Binding-site contacts:
Ligand atom O3 contacts residue ASN389 of chain 1.D at 3.8 Å.
Ligand atom C2 contacts residue ASN389 of chain 1.D at 2.4 Å.
Ligand atom O7 contacts residue THR391 of chain 1.D at 4.4 Å.
Ligand atom C3 contacts residue ASN389 of chain 1.D at 3.6 Å.
Ligand atom C4 contacts residue ASN389 of chain 1.D at 4.2 Å.
Ligand atom N2 contacts residue ASN92 of chain 1.D at 3.5 Å (h-bond).
Ligand atom C1 contacts residue ASN389 of chain 1.D at 1.4 Å.
Ligand atom C7 contacts residue ASN389 of chain 1.D at 3.5 Å.
Ligand atom C5 contacts residue ASN389 of chain 1.D at 3.7 Å.
Ligand atom N2 contacts residue ASN389 of chain 1.D at 3.4 Å (h-bond).
Ligand atom C1 contacts residue MET94 of chain 1.D at 3.5 Å (hydrophobic).
Ligand atom O5 contacts residue MET94 of chain 1.D at 2.7 Å.
Ligand atom C3 contacts residue MET94 of chain 1.D at 3.7 Å (hydrophobic).
Ligand atom C1 contacts residue ASN92 of chain 1.D at 4.0 Å.
Ligand atom C8 contacts residue ASN92 of chain 1.D at 3.9 Å.
Ligand atom O5 contacts residue ASN389 of chain 1.D at 2.4 Å (h-bond).
Ligand atom O7 contacts residue ASN92 of chain 1.D at 2.6 Å (h-bond).
Ligand atom C2 contacts residue ASN92 of chain 1.D at 3.7 Å.
Ligand atom C2 contacts residue MET94 of chain 1.D at 4.0 Å (hydrophobic).
Ligand atom O3 contacts residue MET94 of chain 1.D at 2.8 Å.
Ligand atom C7 contacts residue ASN92 of chain 1.D at 3.0 Å.
Ligand atom C4 contacts residue MET94 of chain 1.D at 4.1 Å (hydrophobic).
Ligand atom C6 contacts residue ILE364 of chain 1.D at 4.1 Å (hydrophobic).
Ligand atom C6 contacts residue MET94 of chain 1.D at 3.7 Å (hydrophobic).
Ligand atom O7 contacts residue ASN389 of chain 1.D at 2.9 Å (h-bond).
Ligand atom C5 contacts residue MET94 of chain 1.D at 3.7 Å (hydrophobic).

A small-molecule ligand and the protein it binds are described below.
Small molecule (SMILES): CC(=O)N[C@@H]1[C@@H](O)[C@H](O)[C@@H](CO)O[C@H]1O

Sequence of chain 1.D:
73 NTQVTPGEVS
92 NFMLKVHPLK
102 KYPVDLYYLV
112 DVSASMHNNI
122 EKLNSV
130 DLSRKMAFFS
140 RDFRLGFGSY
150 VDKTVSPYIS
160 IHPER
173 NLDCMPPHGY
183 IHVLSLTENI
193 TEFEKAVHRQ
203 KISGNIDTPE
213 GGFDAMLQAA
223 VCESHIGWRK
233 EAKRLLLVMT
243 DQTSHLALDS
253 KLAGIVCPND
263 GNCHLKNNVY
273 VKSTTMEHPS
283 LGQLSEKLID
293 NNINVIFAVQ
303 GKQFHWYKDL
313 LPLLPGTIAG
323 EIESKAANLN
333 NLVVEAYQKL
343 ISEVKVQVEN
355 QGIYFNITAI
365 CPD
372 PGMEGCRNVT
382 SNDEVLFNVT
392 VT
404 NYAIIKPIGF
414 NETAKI